Sequence of chain 2.A:
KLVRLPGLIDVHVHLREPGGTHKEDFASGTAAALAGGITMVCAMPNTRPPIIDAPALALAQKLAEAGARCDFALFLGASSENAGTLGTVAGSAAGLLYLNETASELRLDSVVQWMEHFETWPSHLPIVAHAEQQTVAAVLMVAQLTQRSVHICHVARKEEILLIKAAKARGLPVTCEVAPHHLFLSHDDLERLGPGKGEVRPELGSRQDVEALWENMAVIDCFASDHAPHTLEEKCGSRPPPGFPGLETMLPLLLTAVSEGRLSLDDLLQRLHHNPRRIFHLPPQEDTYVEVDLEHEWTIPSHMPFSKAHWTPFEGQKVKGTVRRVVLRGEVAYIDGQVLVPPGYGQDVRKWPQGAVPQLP

A small-molecule ligand and the protein it binds are described below.
Small molecule (SMILES): O=C1C[C@@H](C(=O)O)NC(=O)N1

Binding-site contacts:
Ligand atom O2 contacts residue GLY250 of chain 2.A at 3.2 Å.
Ligand atom C7 contacts residue PRO249 of chain 2.A at 4.0 Å (hydrophobic).
Ligand atom N3 contacts residue HIS137 of chain 2.A at 4.2 Å.
Ligand atom O71 contacts residue HIS237 of chain 2.A at 3.0 Å (h-bond).
Ligand atom C6 contacts residue PRO249 of chain 2.A at 4.0 Å (hydrophobic).
Ligand atom O72 contacts residue HIS20 of chain 2.A at 3.2 Å (h-bond).
Ligand atom C2 contacts residue PRO249 of chain 2.A at 3.5 Å (hydrophobic).
Ligand atom C5 contacts residue ZN1 of chain 2.C at 3.8 Å.
Ligand atom C2 contacts residue GLY250 of chain 2.A at 3.8 Å.
Ligand atom O71 contacts residue PRO249 of chain 2.A at 3.1 Å (h-bond).
Ligand atom C5 contacts residue HIS20 of chain 2.A at 3.8 Å.
Ligand atom O2 contacts residue VAL207 of chain 2.A at 3.6 Å.
Ligand atom N1 contacts residue PRO249 of chain 2.A at 3.0 Å (h-bond).
Ligand atom O2 contacts residue ARG208 of chain 2.A at 2.9 Å (salt-bridge).
Ligand atom C4 contacts residue ZN1 of chain 2.B at 3.7 Å.
Ligand atom C6 contacts residue ZN1 of chain 2.C at 4.2 Å.
Ligand atom C5 contacts residue KCX103 of chain 2.A at 4.2 Å.
Ligand atom O71 contacts residue ALA235 of chain 2.A at 3.8 Å.
Ligand atom C4 contacts residue ZN1 of chain 2.C at 4.2 Å.
Ligand atom N3 contacts residue ARG208 of chain 2.A at 2.9 Å (salt-bridge).
Ligand atom C6 contacts residue ALA235 of chain 2.A at 3.8 Å (hydrophobic).
Ligand atom O4 contacts residue ARG208 of chain 2.A at 4.1 Å.
Ligand atom C4 contacts residue HIS137 of chain 2.A at 4.0 Å.
Ligand atom O72 contacts residue ASN52 of chain 2.A at 2.8 Å (h-bond).
Ligand atom C7 contacts residue ARG22 of chain 2.A at 3.4 Å.
Ligand atom O71 contacts residue ARG22 of chain 2.A at 2.8 Å (salt-bridge).
Ligand atom C2 contacts residue ARG208 of chain 2.A at 3.4 Å.
Ligand atom O72 contacts residue ARG22 of chain 2.A at 2.9 Å (salt-bridge).
Ligand atom C4 contacts residue ARG208 of chain 2.A at 3.9 Å.
Ligand atom C7 contacts residue ASN52 of chain 2.A at 3.9 Å.
Ligand atom C7 contacts residue ALA235 of chain 2.A at 3.8 Å (hydrophobic).
Ligand atom C6 contacts residue HIS20 of chain 2.A at 3.8 Å.
Ligand atom N1 contacts residue ALA235 of chain 2.A at 3.4 Å.
Ligand atom C7 contacts residue HIS20 of chain 2.A at 4.1 Å.
Ligand atom O4 contacts residue ZN1 of chain 2.B at 3.1 Å.
Ligand atom C2 contacts residue ASP233 of chain 2.A at 4.2 Å.
Ligand atom N1 contacts residue GLY250 of chain 2.A at 3.6 Å.
Ligand atom O2 contacts residue PRO249 of chain 2.A at 3.3 Å.
Ligand atom N3 contacts residue ASP233 of chain 2.A at 4.1 Å.
Ligand atom O4 contacts residue HIS137 of chain 2.A at 3.1 Å (h-bond).